Binding-site contacts:
Ligand atom C5 contacts residue ASN165 of chain 1.C at 3.6 Å.
Ligand atom O5 contacts residue GLU132 of chain 1.C at 4.4 Å.
Ligand atom O5 contacts residue ASN165 of chain 1.C at 2.3 Å (h-bond).
Ligand atom N2 contacts residue ASN165 of chain 1.C at 3.0 Å (h-bond).
Ligand atom C7 contacts residue ASN165 of chain 1.C at 4.0 Å.
Ligand atom C1 contacts residue ASN165 of chain 1.C at 1.4 Å.
Ligand atom C8 contacts residue ASN164 of chain 1.C at 3.5 Å.
Ligand atom C7 contacts residue ASN164 of chain 1.C at 4.0 Å.
Ligand atom C3 contacts residue ASN165 of chain 1.C at 3.8 Å.
Ligand atom C2 contacts residue ASN165 of chain 1.C at 2.5 Å.
Ligand atom C4 contacts residue ASN165 of chain 1.C at 4.2 Å.
Ligand atom N2 contacts residue ASN164 of chain 1.C at 4.4 Å.

Sequence of chain 1.C:
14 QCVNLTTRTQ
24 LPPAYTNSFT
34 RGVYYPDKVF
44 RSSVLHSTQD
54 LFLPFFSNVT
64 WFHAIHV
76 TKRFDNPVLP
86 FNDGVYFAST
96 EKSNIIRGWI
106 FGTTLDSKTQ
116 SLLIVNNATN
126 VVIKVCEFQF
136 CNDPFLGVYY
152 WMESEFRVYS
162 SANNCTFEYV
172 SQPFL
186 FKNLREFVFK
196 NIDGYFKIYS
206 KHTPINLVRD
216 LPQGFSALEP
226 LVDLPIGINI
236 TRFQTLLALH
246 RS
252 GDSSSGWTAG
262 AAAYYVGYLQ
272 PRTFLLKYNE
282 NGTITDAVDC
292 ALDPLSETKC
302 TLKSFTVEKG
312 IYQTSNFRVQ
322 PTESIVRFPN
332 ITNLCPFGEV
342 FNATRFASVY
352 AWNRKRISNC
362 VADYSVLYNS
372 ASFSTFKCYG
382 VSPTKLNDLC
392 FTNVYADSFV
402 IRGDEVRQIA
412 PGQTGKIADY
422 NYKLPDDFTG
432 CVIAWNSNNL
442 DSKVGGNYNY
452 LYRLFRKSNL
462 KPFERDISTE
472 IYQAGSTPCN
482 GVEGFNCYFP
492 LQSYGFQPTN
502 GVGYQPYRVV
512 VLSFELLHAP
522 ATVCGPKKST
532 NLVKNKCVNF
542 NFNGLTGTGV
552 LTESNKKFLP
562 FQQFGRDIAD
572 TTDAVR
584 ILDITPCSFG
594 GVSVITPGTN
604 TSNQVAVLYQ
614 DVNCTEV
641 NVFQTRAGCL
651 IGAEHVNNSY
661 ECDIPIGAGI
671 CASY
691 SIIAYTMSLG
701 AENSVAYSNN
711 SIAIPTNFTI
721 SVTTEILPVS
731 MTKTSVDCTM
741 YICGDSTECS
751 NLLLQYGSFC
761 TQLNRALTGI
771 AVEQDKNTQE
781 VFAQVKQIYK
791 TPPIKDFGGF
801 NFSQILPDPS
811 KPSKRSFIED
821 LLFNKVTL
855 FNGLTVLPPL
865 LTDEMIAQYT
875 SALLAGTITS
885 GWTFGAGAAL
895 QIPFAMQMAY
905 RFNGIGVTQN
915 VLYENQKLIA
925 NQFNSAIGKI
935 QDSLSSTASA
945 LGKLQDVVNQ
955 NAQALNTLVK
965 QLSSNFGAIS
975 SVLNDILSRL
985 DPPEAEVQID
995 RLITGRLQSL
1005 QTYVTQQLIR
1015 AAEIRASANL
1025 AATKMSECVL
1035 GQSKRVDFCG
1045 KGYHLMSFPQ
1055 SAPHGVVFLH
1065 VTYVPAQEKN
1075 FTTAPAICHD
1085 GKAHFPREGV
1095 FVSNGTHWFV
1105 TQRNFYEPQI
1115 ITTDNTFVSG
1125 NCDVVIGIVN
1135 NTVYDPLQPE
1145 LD

A small-molecule ligand and the protein it binds are described below.
Small molecule (SMILES): CC(=O)N[C@@H]1[C@@H](O)[C@H](O)[C@@H](CO)O[C@H]1O